Sequence of chain 1.A:
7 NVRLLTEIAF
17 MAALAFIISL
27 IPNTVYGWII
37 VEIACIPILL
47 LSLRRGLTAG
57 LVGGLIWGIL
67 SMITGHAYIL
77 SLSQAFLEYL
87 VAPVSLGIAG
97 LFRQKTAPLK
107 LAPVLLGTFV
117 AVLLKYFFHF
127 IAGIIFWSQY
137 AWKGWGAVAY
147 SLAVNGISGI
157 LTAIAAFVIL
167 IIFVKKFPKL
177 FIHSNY

A small-molecule ligand and the protein it binds are described below.
Small molecule (SMILES): Cc1ncc(Cc2cccc(CCO)c2)c(N)n1

Binding-site contacts:
Ligand atom C30 contacts residue HIS125 of chain 1.A at 3.6 Å.
Ligand atom C6A contacts residue TRP34 of chain 1.A at 3.7 Å (hydrophobic).
Ligand atom N3A contacts residue ASN151 of chain 1.A at 3.2 Å (h-bond).
Ligand atom CM2 contacts residue TRP133 of chain 1.A at 3.8 Å (hydrophobic).
Ligand atom C6A contacts residue TRP133 of chain 1.A at 3.4 Å (hydrophobic).
Ligand atom C4A contacts residue ASN151 of chain 1.A at 3.8 Å.
Ligand atom C02 contacts residue PG41 of chain 1.L at 3.7 Å.
Ligand atom N4A contacts residue ASN151 of chain 1.A at 3.8 Å.
Ligand atom C4A contacts residue TRP133 of chain 1.A at 3.4 Å (hydrophobic).
Ligand atom C7A contacts residue TRP133 of chain 1.A at 3.5 Å (hydrophobic).
Ligand atom C2A contacts residue ASN151 of chain 1.A at 4.0 Å.
Ligand atom C6 contacts residue HIS125 of chain 1.A at 3.5 Å.
Ligand atom C30 contacts residue TYR122 of chain 1.A at 3.9 Å (hydrophobic).
Ligand atom N4A contacts residue HIS125 of chain 1.A at 2.9 Å (h-bond).
Ligand atom C4 contacts residue HIS125 of chain 1.A at 3.8 Å.
Ligand atom C7A contacts residue GLU84 of chain 1.A at 3.4 Å.
Ligand atom C5 contacts residue HIS125 of chain 1.A at 3.4 Å.
Ligand atom C30 contacts residue ASN151 of chain 1.A at 3.7 Å.
Ligand atom C4 contacts residue GLU84 of chain 1.A at 3.6 Å.
Ligand atom O31 contacts residue PG41 of chain 1.L at 2.6 Å (h-bond).
Ligand atom C2 contacts residue ASN151 of chain 1.A at 3.5 Å.
Ligand atom CM2 contacts residue TYR146 of chain 1.A at 3.5 Å (hydrophobic).
Ligand atom N4A contacts residue GLU84 of chain 1.A at 2.6 Å (salt-bridge).
Ligand atom N4A contacts residue ALA128 of chain 1.A at 3.9 Å.
Ligand atom N3A contacts residue GLY129 of chain 1.A at 3.4 Å.
Ligand atom C2 contacts residue GLU84 of chain 1.A at 3.9 Å.
Ligand atom C4A contacts residue GLU84 of chain 1.A at 3.7 Å.
Ligand atom C5A contacts residue TRP133 of chain 1.A at 3.3 Å (hydrophobic).
Ligand atom N1A contacts residue TRP133 of chain 1.A at 3.6 Å.
Ligand atom C28 contacts residue HIS125 of chain 1.A at 3.5 Å.
Ligand atom N4A contacts residue GLY129 of chain 1.A at 3.8 Å.
Ligand atom N1A contacts residue TRP34 of chain 1.A at 3.8 Å.
Ligand atom CM2 contacts residue VAL150 of chain 1.A at 3.8 Å (hydrophobic).
Ligand atom C01 contacts residue GLU84 of chain 1.A at 3.4 Å.
Ligand atom C6 contacts residue TYR85 of chain 1.A at 3.7 Å (hydrophobic).
Ligand atom C4A contacts residue HIS125 of chain 1.A at 3.9 Å.
Ligand atom N4A contacts residue TRP133 of chain 1.A at 3.8 Å.
Ligand atom C02 contacts residue GLU38 of chain 1.A at 3.4 Å.
Ligand atom C2A contacts residue TRP133 of chain 1.A at 3.6 Å (hydrophobic).
Ligand atom N3A contacts residue TRP133 of chain 1.A at 3.6 Å.